Sequence of chain 1.A:
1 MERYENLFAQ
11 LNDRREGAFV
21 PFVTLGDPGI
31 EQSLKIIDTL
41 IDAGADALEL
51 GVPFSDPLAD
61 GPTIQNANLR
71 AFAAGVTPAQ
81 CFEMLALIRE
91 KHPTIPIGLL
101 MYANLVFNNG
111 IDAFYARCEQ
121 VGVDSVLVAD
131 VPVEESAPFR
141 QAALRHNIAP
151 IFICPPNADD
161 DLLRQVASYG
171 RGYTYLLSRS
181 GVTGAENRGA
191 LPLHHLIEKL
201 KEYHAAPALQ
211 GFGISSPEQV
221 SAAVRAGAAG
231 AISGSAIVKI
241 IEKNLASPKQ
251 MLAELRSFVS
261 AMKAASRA

Binding-site contacts:
Ligand atom C3 contacts residue LEU100 of chain 1.A at 3.6 Å (hydrophobic).
Ligand atom O7 contacts residue ALA59 of chain 1.A at 3.4 Å.
Ligand atom O19 contacts residue SER235 of chain 1.A at 2.6 Å (h-bond).
Ligand atom F10 contacts residue LEU127 of chain 1.A at 3.4 Å.
Ligand atom F9F contacts residue ALA129 of chain 1.A at 3.3 Å.
Ligand atom F11 contacts residue ILE153 of chain 1.A at 3.5 Å.
Ligand atom O18 contacts residue PHE212 of chain 1.A at 3.4 Å.
Ligand atom C5 contacts residue LEU127 of chain 1.A at 3.6 Å (hydrophobic).
Ligand atom O19 contacts residue ILE64 of chain 1.A at 3.6 Å.
Ligand atom F9F contacts residue ALA59 of chain 1.A at 3.7 Å.
Ligand atom C4 contacts residue TYR175 of chain 1.A at 3.8 Å (hydrophobic).
Ligand atom O20 contacts residue GLY234 of chain 1.A at 2.9 Å (h-bond).
Ligand atom O21 contacts residue PHE22 of chain 1.A at 3.1 Å.
Ligand atom C3 contacts residue THR183 of chain 1.A at 3.6 Å.
Ligand atom C5 contacts residue TYR175 of chain 1.A at 3.4 Å (hydrophobic).
Ligand atom O21 contacts residue LEU100 of chain 1.A at 3.4 Å.
Ligand atom O19 contacts residue GLY234 of chain 1.A at 3.8 Å.
Ligand atom C14 contacts residue THR183 of chain 1.A at 3.6 Å.
Ligand atom O16 contacts residue PHE212 of chain 1.A at 3.7 Å.
Ligand atom F10 contacts residue ALA129 of chain 1.A at 3.4 Å.
Ligand atom O22 contacts residue ILE232 of chain 1.A at 3.6 Å.
Ligand atom O18 contacts residue GLY184 of chain 1.A at 2.8 Å (h-bond).
Ligand atom S12 contacts residue TYR175 of chain 1.A at 3.7 Å.
Ligand atom O18 contacts residue GLY213 of chain 1.A at 2.7 Å (h-bond).
Ligand atom P17 contacts residue SER235 of chain 1.A at 3.7 Å.
Ligand atom C15 contacts residue THR183 of chain 1.A at 3.8 Å.
Ligand atom O22 contacts residue TYR175 of chain 1.A at 2.8 Å (h-bond).
Ligand atom P17 contacts residue GLY184 of chain 1.A at 3.7 Å.
Ligand atom O19 contacts residue GLY184 of chain 1.A at 3.5 Å (h-bond).
Ligand atom F10 contacts residue ILE153 of chain 1.A at 3.5 Å.
Ligand atom O18 contacts residue THR183 of chain 1.A at 3.7 Å.
Ligand atom C1 contacts residue PHE212 of chain 1.A at 3.7 Å (hydrophobic).
Ligand atom O19 contacts residue THR183 of chain 1.A at 3.4 Å.
Ligand atom O21 contacts residue GLU49 of chain 1.A at 3.3 Å.
Ligand atom C14 contacts residue TYR175 of chain 1.A at 3.3 Å (hydrophobic).
Ligand atom O16 contacts residue THR183 of chain 1.A at 3.6 Å.
Ligand atom C6 contacts residue PHE212 of chain 1.A at 3.7 Å (hydrophobic).
Ligand atom C4 contacts residue LEU100 of chain 1.A at 3.6 Å (hydrophobic).
Ligand atom F9F contacts residue PRO18 of chain 1.B at 3.4 Å.
Ligand atom O20 contacts residue SER235 of chain 1.A at 3.5 Å (h-bond).

This protein binds this small molecule.
Small molecule (SMILES): O=P(O)(O)OCCNS(=O)(=O)c1ccc(OC(F)(F)F)cc1

Sequence of chain 1.B:
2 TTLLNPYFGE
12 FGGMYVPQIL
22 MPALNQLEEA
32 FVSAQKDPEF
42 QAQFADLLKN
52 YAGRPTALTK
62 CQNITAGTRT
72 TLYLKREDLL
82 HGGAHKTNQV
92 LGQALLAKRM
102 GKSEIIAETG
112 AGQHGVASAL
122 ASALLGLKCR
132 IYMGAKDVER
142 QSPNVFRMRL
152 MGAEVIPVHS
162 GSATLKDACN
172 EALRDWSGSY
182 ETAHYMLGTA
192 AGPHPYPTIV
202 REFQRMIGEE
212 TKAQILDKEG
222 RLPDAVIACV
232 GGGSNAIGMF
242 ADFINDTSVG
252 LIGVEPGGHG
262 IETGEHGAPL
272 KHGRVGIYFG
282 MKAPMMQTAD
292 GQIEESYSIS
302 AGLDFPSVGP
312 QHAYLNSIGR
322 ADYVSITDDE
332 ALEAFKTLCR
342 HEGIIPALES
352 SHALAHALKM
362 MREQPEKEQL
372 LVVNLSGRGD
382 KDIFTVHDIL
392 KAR